Binding-site contacts:
Ligand atom C11 contacts residue GLU374 of chain 1.A at 3.6 Å.
Ligand atom C13 contacts residue ASP328 of chain 1.A at 3.6 Å.
Ligand atom C12 contacts residue THR329 of chain 1.A at 2.6 Å.
Ligand atom O4' contacts residue SER663 of chain 1.A at 3.6 Å.
Ligand atom O5' contacts residue HIS366 of chain 1.A at 3.7 Å.
Ligand atom C9 contacts residue ALA372 of chain 1.A at 2.8 Å (hydrophobic).
Ligand atom C6' contacts residue GLY124 of chain 1.A at 3.7 Å.
Ligand atom C12 contacts residue GLU374 of chain 1.A at 3.5 Å.
Ligand atom C11 contacts residue ALA372 of chain 1.A at 2.6 Å (hydrophobic).
Ligand atom C2' contacts residue HIS366 of chain 1.A at 3.4 Å.
Ligand atom C13 contacts residue THR329 of chain 1.A at 3.1 Å.
Ligand atom C10 contacts residue HIS330 of chain 1.A at 3.7 Å.
Ligand atom O4' contacts residue ASN473 of chain 1.A at 3.4 Å (h-bond).
Ligand atom C13 contacts residue LEU373 of chain 1.A at 3.5 Å (hydrophobic).
Ligand atom O2 contacts residue LEU125 of chain 1.A at 3.2 Å (h-bond).
Ligand atom O3' contacts residue GLY664 of chain 1.A at 3.1 Å (h-bond).
Ligand atom C4' contacts residue GLY664 of chain 1.A at 3.7 Å.
Ligand atom C3' contacts residue GLU661 of chain 1.A at 3.4 Å.
Ligand atom O2 contacts residue GLY124 of chain 1.A at 3.2 Å (h-bond).
Ligand atom O4 contacts residue ASP272 of chain 1.A at 3.5 Å.
Ligand atom C10 contacts residue ALA372 of chain 1.A at 3.1 Å (hydrophobic).
Ligand atom C11 contacts residue LEU373 of chain 1.A at 3.7 Å (hydrophobic).
Ligand atom O2' contacts residue TYR562 of chain 1.A at 3.1 Å (h-bond).
Ligand atom O2' contacts residue GLU661 of chain 1.A at 3.3 Å (salt-bridge).
Ligand atom C6' contacts residue HIS366 of chain 1.A at 3.5 Å.
Ligand atom O3' contacts residue ALA662 of chain 1.A at 3.2 Å (h-bond).
Ligand atom O3' contacts residue GLU661 of chain 1.A at 2.8 Å (salt-bridge).
Ligand atom C6 contacts residue HIS366 of chain 1.A at 3.7 Å.
Ligand atom O3' contacts residue SER663 of chain 1.A at 3.0 Å (h-bond).
Ligand atom C11 contacts residue ASP328 of chain 1.A at 3.4 Å.
Ligand atom O4' contacts residue GLY664 of chain 1.A at 2.6 Å (h-bond).
Ligand atom C12 contacts residue ASP328 of chain 1.A at 2.6 Å.
Ligand atom N3 contacts residue ASP272 of chain 1.A at 3.7 Å.
Ligand atom C13 contacts residue GLU374 of chain 1.A at 3.1 Å.
Ligand atom C10 contacts residue ASP328 of chain 1.A at 3.1 Å.
Ligand atom O5' contacts residue LEU125 of chain 1.A at 3.5 Å (h-bond).
Ligand atom C6' contacts residue ASN473 of chain 1.A at 3.4 Å.
Ligand atom C2 contacts residue LEU125 of chain 1.A at 3.7 Å (hydrophobic).
Ligand atom O6' contacts residue ASN473 of chain 1.A at 2.8 Å (h-bond).
Ligand atom O6' contacts residue HIS366 of chain 1.A at 2.6 Å (h-bond).

A small-molecule ligand and the protein it binds are described below.
Small molecule (SMILES): CCCCCC#Cc1cn([C@@H]2O[C@H](CO)[C@@H](O)[C@H](O)[C@H]2O)c(=O)[nH]c1=O

Sequence of chain 1.A:
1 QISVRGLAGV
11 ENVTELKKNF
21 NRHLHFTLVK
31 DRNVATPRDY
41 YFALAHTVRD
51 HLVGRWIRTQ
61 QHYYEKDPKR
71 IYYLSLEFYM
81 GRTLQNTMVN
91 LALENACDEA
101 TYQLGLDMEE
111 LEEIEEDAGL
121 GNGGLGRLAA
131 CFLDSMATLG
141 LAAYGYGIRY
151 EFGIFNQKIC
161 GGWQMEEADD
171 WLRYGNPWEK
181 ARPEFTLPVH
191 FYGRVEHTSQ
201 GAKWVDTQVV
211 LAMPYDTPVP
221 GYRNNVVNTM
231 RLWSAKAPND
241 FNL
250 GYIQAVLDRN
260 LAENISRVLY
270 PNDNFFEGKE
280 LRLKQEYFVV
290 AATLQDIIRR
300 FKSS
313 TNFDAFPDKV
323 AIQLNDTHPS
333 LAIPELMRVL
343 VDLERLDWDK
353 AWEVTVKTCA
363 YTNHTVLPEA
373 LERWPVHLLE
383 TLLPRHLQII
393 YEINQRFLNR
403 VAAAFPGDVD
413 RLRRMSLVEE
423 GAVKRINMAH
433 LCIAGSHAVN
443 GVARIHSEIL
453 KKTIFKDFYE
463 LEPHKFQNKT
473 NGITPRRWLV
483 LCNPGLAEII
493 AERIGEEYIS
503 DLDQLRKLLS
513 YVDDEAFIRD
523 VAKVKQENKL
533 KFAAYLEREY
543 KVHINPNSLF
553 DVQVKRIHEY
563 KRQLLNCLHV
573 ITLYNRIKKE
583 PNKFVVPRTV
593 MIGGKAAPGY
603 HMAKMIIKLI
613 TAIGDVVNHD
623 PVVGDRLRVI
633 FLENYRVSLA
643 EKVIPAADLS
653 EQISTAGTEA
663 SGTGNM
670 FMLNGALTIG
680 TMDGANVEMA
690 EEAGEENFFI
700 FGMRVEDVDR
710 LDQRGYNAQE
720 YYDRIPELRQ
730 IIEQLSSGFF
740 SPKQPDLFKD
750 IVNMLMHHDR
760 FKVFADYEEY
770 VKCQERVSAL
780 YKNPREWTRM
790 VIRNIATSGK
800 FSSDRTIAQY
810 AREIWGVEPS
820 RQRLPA